Sequence of chain 1.D:
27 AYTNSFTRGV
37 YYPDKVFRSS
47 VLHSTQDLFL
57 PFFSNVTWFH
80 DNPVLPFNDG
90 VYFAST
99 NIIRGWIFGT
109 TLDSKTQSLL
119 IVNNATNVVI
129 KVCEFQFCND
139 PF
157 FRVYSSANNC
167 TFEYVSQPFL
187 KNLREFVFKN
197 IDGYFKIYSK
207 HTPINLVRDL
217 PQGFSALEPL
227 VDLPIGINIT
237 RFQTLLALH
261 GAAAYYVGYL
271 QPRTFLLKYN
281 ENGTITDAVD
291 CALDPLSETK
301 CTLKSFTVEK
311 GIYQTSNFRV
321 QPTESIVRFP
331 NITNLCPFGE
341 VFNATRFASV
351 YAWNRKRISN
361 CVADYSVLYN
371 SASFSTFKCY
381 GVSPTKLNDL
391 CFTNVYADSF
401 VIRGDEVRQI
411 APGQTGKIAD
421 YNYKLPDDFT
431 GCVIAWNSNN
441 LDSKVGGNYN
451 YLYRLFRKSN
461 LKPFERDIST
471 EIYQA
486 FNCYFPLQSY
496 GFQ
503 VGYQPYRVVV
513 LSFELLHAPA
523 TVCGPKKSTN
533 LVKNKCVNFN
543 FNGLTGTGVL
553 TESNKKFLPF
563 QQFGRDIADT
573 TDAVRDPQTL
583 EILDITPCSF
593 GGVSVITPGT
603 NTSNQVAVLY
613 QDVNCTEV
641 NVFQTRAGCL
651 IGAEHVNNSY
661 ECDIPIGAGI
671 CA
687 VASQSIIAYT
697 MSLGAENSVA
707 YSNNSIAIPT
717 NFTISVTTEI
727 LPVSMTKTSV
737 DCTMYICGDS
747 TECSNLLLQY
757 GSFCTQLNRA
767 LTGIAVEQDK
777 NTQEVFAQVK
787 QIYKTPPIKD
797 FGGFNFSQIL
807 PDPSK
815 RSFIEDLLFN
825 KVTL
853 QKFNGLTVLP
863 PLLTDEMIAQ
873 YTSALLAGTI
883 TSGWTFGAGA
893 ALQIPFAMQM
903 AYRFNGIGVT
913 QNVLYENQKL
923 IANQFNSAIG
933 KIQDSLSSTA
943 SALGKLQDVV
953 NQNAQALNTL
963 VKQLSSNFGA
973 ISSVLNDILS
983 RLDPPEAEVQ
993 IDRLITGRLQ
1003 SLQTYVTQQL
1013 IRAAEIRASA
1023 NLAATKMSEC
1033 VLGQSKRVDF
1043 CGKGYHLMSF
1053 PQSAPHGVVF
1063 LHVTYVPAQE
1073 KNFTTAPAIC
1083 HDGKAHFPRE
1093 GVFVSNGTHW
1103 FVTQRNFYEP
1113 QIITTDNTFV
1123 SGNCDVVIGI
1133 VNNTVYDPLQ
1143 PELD

Binding-site contacts:
Ligand atom C1 contacts residue ASN282 of chain 1.D at 1.5 Å.
Ligand atom O5 contacts residue ASN282 of chain 1.D at 2.3 Å (h-bond).
Ligand atom N2 contacts residue ASN282 of chain 1.D at 3.0 Å (h-bond).
Ligand atom O6 contacts residue ASN282 of chain 1.D at 4.4 Å.
Ligand atom C5 contacts residue ASN282 of chain 1.D at 3.6 Å.
Ligand atom C4 contacts residue ASN282 of chain 1.D at 4.2 Å.
Ligand atom C7 contacts residue ASN282 of chain 1.D at 4.1 Å.
Ligand atom N2 contacts residue GLU281 of chain 1.D at 4.3 Å.
Ligand atom C2 contacts residue ASN282 of chain 1.D at 2.5 Å.
Ligand atom C8 contacts residue ASN282 of chain 1.D at 3.9 Å.
Ligand atom C3 contacts residue ASN282 of chain 1.D at 3.8 Å.

A protein and the small-molecule ligand that binds it are described below.
Small molecule (SMILES): CC(=O)N[C@@H]1[C@@H](O)[C@H](O)[C@@H](CO)O[C@H]1O